A small-molecule ligand and the protein it binds are described below.
Small molecule (SMILES): CC(=O)N[C@@H]1[C@@H](O)[C@H](O)[C@@H](CO)O[C@H]1O

Binding-site contacts:
Ligand atom C1 contacts residue ASN1056 of chain 1.C at 1.4 Å.
Ligand atom C5 contacts residue ASN1056 of chain 1.C at 3.7 Å.
Ligand atom N2 contacts residue ASN1056 of chain 1.C at 3.0 Å (h-bond).
Ligand atom C7 contacts residue ASN1056 of chain 1.C at 3.3 Å.
Ligand atom C3 contacts residue ASN1056 of chain 1.C at 3.8 Å.
Ligand atom C2 contacts residue ASN1056 of chain 1.C at 2.5 Å.
Ligand atom O5 contacts residue ASN1056 of chain 1.C at 2.3 Å (h-bond).
Ligand atom O7 contacts residue ASN1056 of chain 1.C at 3.1 Å (h-bond).
Ligand atom O6 contacts residue ASN1056 of chain 1.C at 4.0 Å.
Ligand atom C4 contacts residue ASN1056 of chain 1.C at 4.2 Å.

Sequence of chain 1.C:
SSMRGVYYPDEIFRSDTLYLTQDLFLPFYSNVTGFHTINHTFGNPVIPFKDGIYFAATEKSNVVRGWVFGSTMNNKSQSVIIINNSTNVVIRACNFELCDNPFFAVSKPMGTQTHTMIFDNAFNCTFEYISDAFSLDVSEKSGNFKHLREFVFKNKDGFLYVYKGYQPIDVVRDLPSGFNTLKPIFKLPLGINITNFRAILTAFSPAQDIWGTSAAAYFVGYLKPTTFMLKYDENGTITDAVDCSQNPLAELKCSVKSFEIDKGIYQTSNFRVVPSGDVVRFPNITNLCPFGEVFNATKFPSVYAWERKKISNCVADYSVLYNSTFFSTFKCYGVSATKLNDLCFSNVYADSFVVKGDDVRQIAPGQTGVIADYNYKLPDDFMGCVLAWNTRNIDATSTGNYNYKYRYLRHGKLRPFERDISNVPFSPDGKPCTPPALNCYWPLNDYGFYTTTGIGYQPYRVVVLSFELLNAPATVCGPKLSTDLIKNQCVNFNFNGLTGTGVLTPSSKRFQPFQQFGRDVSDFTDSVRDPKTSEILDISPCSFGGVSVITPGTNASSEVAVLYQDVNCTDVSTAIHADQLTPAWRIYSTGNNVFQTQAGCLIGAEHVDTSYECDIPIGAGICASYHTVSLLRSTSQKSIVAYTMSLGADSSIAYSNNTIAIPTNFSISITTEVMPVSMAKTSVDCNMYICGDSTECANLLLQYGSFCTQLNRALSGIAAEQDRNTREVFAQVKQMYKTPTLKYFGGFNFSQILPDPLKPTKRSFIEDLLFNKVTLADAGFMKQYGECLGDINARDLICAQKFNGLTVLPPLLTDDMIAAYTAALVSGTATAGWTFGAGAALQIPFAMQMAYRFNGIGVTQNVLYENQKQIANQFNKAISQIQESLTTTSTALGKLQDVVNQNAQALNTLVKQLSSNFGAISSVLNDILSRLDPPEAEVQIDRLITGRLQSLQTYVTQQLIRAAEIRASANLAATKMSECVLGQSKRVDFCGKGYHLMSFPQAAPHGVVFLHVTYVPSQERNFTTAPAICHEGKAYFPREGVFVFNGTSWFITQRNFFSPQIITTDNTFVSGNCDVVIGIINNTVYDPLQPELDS